This small molecule binds to this protein.
Small molecule (SMILES): Nc1ncnc2c1ncn2[C@@H]1O[C@H](COP(=O)(O)O)[C@@H](OP(=O)(O)O)[C@H]1O

Binding-site contacts:
Ligand atom O2P contacts residue ARG256 of chain 1.B at 3.3 Å.
Ligand atom O6P contacts residue THR51 of chain 1.B at 2.7 Å (h-bond).
Ligand atom N6 contacts residue THR226 of chain 1.B at 2.8 Å (h-bond).
Ligand atom O3P contacts residue SER137 of chain 1.B at 2.7 Å (h-bond).
Ligand atom O2' contacts residue PHE228 of chain 1.B at 3.3 Å.
Ligand atom N6 contacts residue TRP52 of chain 1.B at 3.4 Å.
Ligand atom C6 contacts residue TRP52 of chain 1.B at 3.5 Å (hydrophobic).
Ligand atom O5P contacts residue SER48 of chain 1.B at 3.2 Å (h-bond).
Ligand atom O5' contacts residue LYS47 of chain 1.B at 3.5 Å.
Ligand atom P2 contacts residue THR50 of chain 1.B at 3.5 Å.
Ligand atom O5P contacts residue LYS47 of chain 1.B at 3.4 Å (salt-bridge).
Ligand atom O4P contacts residue PHE254 of chain 1.B at 3.4 Å.
Ligand atom C2 contacts residue GLY258 of chain 1.B at 3.7 Å.
Ligand atom C5' contacts residue LYS47 of chain 1.B at 3.7 Å.
Ligand atom N6 contacts residue SER227 of chain 1.B at 3.5 Å.
Ligand atom O1P contacts residue ARG129 of chain 1.B at 3.0 Å (salt-bridge).
Ligand atom N6 contacts residue PHE228 of chain 1.B at 3.4 Å (h-bond).
Ligand atom P1 contacts residue SER137 of chain 1.B at 3.5 Å.
Ligand atom O5' contacts residue GLY49 of chain 1.B at 3.3 Å (h-bond).
Ligand atom O2' contacts residue ARG256 of chain 1.B at 3.4 Å (salt-bridge).
Ligand atom O2' contacts residue GLY258 of chain 1.B at 3.5 Å (h-bond).
Ligand atom O3P contacts residue ARG256 of chain 1.B at 3.0 Å (salt-bridge).
Ligand atom O5P contacts residue THR50 of chain 1.B at 2.6 Å (h-bond).
Ligand atom O2P contacts residue GLY258 of chain 1.B at 2.9 Å (h-bond).
Ligand atom O1P contacts residue ARG256 of chain 1.B at 3.0 Å (salt-bridge).
Ligand atom O6P contacts residue THR50 of chain 1.B at 3.3 Å (h-bond).
Ligand atom O4P contacts residue LYS47 of chain 1.B at 2.8 Å (salt-bridge).
Ligand atom N6 contacts residue MET231 of chain 1.B at 3.5 Å (h-bond).
Ligand atom N3 contacts residue TYR192 of chain 1.B at 2.8 Å (h-bond).
Ligand atom O3' contacts residue SER137 of chain 1.B at 3.4 Å (h-bond).
Ligand atom P1 contacts residue ARG256 of chain 1.B at 3.7 Å.
Ligand atom O2P contacts residue LYS257 of chain 1.B at 2.8 Å (salt-bridge).
Ligand atom C2 contacts residue TYR192 of chain 1.B at 3.4 Å (hydrophobic).
Ligand atom C2 contacts residue TRP52 of chain 1.B at 3.5 Å (hydrophobic).
Ligand atom C8 contacts residue MET255 of chain 1.B at 3.5 Å (hydrophobic).
Ligand atom N1 contacts residue TRP52 of chain 1.B at 3.4 Å.
Ligand atom O3' contacts residue ARG129 of chain 1.B at 3.1 Å (salt-bridge).
Ligand atom O5P contacts residue GLY49 of chain 1.B at 3.1 Å (h-bond).
Ligand atom N7 contacts residue MET255 of chain 1.B at 3.6 Å.
Ligand atom N3 contacts residue GLY258 of chain 1.B at 3.3 Å.

Sequence of chain 1.B:
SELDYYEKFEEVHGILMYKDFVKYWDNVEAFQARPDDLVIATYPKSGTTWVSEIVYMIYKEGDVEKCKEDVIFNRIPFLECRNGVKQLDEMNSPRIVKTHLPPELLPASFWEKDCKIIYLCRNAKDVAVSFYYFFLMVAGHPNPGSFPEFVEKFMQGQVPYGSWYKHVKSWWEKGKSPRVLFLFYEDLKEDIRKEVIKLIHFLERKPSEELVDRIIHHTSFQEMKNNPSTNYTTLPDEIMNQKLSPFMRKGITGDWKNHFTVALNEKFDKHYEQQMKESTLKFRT